The small molecule below binds the protein below.
Small molecule (SMILES): C[C@@H](OP(=O)(O)O)[C@H](N)C(=O)O

Sequence of chain 1.C:
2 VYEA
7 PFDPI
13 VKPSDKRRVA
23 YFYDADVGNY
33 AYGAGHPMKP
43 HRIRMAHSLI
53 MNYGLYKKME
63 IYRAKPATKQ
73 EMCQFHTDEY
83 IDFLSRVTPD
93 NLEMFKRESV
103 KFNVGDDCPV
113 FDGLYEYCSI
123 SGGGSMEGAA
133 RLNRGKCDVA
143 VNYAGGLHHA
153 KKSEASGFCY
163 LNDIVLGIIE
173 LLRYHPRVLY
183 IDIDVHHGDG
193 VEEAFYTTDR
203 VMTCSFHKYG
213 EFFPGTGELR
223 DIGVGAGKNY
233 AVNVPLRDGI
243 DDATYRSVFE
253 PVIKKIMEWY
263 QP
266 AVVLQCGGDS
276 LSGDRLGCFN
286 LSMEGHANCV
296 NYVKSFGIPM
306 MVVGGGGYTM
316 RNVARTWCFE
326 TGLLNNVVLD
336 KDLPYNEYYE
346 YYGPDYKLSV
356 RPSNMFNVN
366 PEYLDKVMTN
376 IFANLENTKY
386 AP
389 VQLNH

Sequence of chain 1.I:
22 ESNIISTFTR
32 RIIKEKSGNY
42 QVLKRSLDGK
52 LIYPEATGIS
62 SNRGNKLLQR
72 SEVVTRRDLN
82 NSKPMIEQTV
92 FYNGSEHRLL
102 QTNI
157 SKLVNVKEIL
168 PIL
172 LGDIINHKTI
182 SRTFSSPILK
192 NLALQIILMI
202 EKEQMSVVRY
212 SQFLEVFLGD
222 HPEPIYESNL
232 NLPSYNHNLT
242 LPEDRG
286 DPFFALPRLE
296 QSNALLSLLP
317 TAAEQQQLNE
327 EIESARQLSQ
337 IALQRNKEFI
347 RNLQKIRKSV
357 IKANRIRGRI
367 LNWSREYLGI

Binding-site contacts:
Ligand atom OXT contacts residue ASN392 of chain 1.C at 3.3 Å (h-bond).
Ligand atom O contacts residue ILE303 of chain 1.C at 4.2 Å.
Ligand atom P contacts residue HIS393 of chain 1.C at 4.2 Å.
Ligand atom CB contacts residue HIS393 of chain 1.C at 3.6 Å.
Ligand atom N contacts residue HIS393 of chain 1.C at 1.3 Å.
Ligand atom CA contacts residue SEP265 of chain 1.C at 3.8 Å.
Ligand atom C contacts residue SEP265 of chain 1.C at 3.5 Å.
Ligand atom OG1 contacts residue SEP265 of chain 1.C at 3.6 Å.
Ligand atom OXT contacts residue HIS393 of chain 1.C at 3.0 Å (h-bond).
Ligand atom CA contacts residue ASN392 of chain 1.C at 4.1 Å.
Ligand atom CA contacts residue HIS393 of chain 1.C at 2.6 Å.
Ligand atom N contacts residue ASN392 of chain 1.C at 3.2 Å.
Ligand atom O2P contacts residue GLN263 of chain 1.C at 4.2 Å.
Ligand atom CB contacts residue SEP265 of chain 1.C at 3.4 Å.
Ligand atom O2P contacts residue HIS393 of chain 1.C at 3.8 Å.
Ligand atom CB contacts residue GLN263 of chain 1.C at 4.2 Å.
Ligand atom CG2 contacts residue HIS393 of chain 1.C at 4.0 Å.
Ligand atom OXT contacts residue GLU202 of chain 1.I at 3.9 Å.
Ligand atom CG2 contacts residue GLN263 of chain 1.C at 3.7 Å.
Ligand atom C contacts residue ASN392 of chain 1.C at 4.0 Å.
Ligand atom OXT contacts residue SEP265 of chain 1.C at 4.2 Å.
Ligand atom OG1 contacts residue PRO264 of chain 1.C at 3.8 Å.
Ligand atom OG1 contacts residue GLN263 of chain 1.C at 4.4 Å.
Ligand atom CB contacts residue PRO264 of chain 1.C at 4.3 Å (hydrophobic).
Ligand atom O1P contacts residue HIS393 of chain 1.C at 3.8 Å.
Ligand atom O3P contacts residue GLN263 of chain 1.C at 3.9 Å.
Ligand atom OG1 contacts residue HIS393 of chain 1.C at 3.9 Å.
Ligand atom O contacts residue HIS393 of chain 1.C at 3.2 Å (h-bond).
Ligand atom O contacts residue SEP265 of chain 1.C at 3.2 Å.
Ligand atom C contacts residue HIS393 of chain 1.C at 2.8 Å.
Ligand atom O3P contacts residue PRO264 of chain 1.C at 3.9 Å.